This protein binds this small molecule.
Small molecule (SMILES): Nc1nc2ccccc2n1Cc1ccc(Cl)c(Cl)c1

Sequence of chain 1.B:
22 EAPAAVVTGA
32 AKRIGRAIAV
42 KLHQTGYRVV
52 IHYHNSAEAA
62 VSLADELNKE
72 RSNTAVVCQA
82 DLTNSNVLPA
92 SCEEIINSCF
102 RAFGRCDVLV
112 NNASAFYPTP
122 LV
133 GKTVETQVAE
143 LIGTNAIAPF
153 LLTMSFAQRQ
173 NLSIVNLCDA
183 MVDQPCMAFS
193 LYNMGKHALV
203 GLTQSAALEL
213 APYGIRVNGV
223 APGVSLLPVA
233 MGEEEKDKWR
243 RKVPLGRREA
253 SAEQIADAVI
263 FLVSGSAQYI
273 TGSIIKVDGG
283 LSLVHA

Sequence of chain 1.C:
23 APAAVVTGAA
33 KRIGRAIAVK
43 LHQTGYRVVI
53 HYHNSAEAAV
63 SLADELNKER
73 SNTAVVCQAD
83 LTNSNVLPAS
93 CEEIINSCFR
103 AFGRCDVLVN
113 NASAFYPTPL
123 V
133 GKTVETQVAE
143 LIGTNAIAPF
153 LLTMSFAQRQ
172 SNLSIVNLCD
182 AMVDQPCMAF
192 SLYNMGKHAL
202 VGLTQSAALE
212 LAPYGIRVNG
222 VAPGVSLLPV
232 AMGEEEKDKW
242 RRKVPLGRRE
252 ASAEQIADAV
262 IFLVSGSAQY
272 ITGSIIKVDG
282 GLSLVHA

Binding-site contacts:
Ligand atom CLAC contacts residue LEU283 of chain 1.B at 3.8 Å.
Ligand atom CAM contacts residue GLY225 of chain 1.B at 3.9 Å.
Ligand atom CAI contacts residue PHE117 of chain 1.B at 4.0 Å (hydrophobic).
Ligand atom CLAB contacts residue TRP241 of chain 1.B at 3.9 Å.
Ligand atom NAS contacts residue GLY225 of chain 1.B at 4.0 Å.
Ligand atom CAG contacts residue HIS287 of chain 1.C at 4.0 Å.
Ligand atom CAH contacts residue PHE117 of chain 1.B at 3.8 Å (hydrophobic).
Ligand atom CLAB contacts residue LYS244 of chain 1.B at 3.7 Å.
Ligand atom CAK contacts residue GLY225 of chain 1.B at 3.4 Å.
Ligand atom CAE contacts residue CYS188 of chain 1.B at 3.4 Å (hydrophobic).
Ligand atom CLAB contacts residue ALA288 of chain 1.C at 3.3 Å.
Ligand atom CAQ contacts residue ASP181 of chain 1.B at 3.8 Å.
Ligand atom CAE contacts residue PHE191 of chain 1.B at 4.0 Å (hydrophobic).
Ligand atom CAN contacts residue TRP241 of chain 1.B at 3.9 Å (hydrophobic).
Ligand atom CLAB contacts residue LEU283 of chain 1.B at 4.0 Å.
Ligand atom CAJ contacts residue LEU283 of chain 1.B at 4.0 Å (hydrophobic).
Ligand atom CAO contacts residue LEU283 of chain 1.B at 3.7 Å (hydrophobic).
Ligand atom CLAB contacts residue HIS287 of chain 1.C at 3.4 Å.
Ligand atom CAH contacts residue CYS188 of chain 1.B at 3.8 Å (hydrophobic).
Ligand atom CAR contacts residue CYS188 of chain 1.B at 3.8 Å (hydrophobic).
Ligand atom CAD contacts residue PHE191 of chain 1.B at 3.6 Å (hydrophobic).
Ligand atom CAI contacts residue CYS188 of chain 1.B at 3.5 Å (hydrophobic).
Ligand atom NAA contacts residue NAP1 of chain 1.H at 3.6 Å.
Ligand atom CAD contacts residue CYS188 of chain 1.B at 3.5 Å (hydrophobic).
Ligand atom CAJ contacts residue VAL226 of chain 1.B at 3.8 Å (hydrophobic).
Ligand atom CLAC contacts residue TRP241 of chain 1.B at 3.4 Å.
Ligand atom NAL contacts residue ASP181 of chain 1.B at 2.8 Å (salt-bridge).
Ligand atom CAF contacts residue MET183 of chain 1.B at 4.1 Å (hydrophobic).
Ligand atom CAP contacts residue GLY225 of chain 1.B at 3.8 Å.
Ligand atom CAD contacts residue PHE117 of chain 1.B at 3.5 Å (hydrophobic).
Ligand atom CAF contacts residue CYS188 of chain 1.B at 3.8 Å (hydrophobic).
Ligand atom CAE contacts residue PHE117 of chain 1.B at 3.5 Å (hydrophobic).
Ligand atom NAA contacts residue GLY225 of chain 1.B at 2.8 Å (h-bond).
Ligand atom CAQ contacts residue CYS188 of chain 1.B at 4.0 Å (hydrophobic).
Ligand atom CAO contacts residue TRP241 of chain 1.B at 3.6 Å (hydrophobic).
Ligand atom CAN contacts residue LEU283 of chain 1.B at 4.0 Å (hydrophobic).
Ligand atom CAH contacts residue TYR194 of chain 1.B at 3.8 Å (hydrophobic).
Ligand atom CAP contacts residue ASP181 of chain 1.B at 3.5 Å.
Ligand atom NAA contacts residue ASP181 of chain 1.B at 2.8 Å (salt-bridge).
Ligand atom NAA contacts residue MET183 of chain 1.B at 3.5 Å.